Binding-site contacts:
Ligand atom C5 contacts residue GLU245 of chain 1.A at 3.2 Å.
Ligand atom C3 contacts residue ASN224 of chain 1.A at 3.9 Å.
Ligand atom C6 contacts residue GLU245 of chain 1.A at 3.9 Å.
Ligand atom C4 contacts residue ASN224 of chain 1.A at 3.8 Å.
Ligand atom N2 contacts residue ASN228 of chain 1.A at 3.2 Å (h-bond).
Ligand atom O6 contacts residue GLU225 of chain 1.A at 3.5 Å (salt-bridge).
Ligand atom O6 contacts residue ASN224 of chain 1.A at 4.4 Å.
Ligand atom O6 contacts residue GLY227 of chain 1.A at 3.1 Å (h-bond).
Ligand atom C5 contacts residue GLY227 of chain 1.A at 4.4 Å.
Ligand atom O6 contacts residue MET246 of chain 1.A at 3.9 Å.
Ligand atom C5 contacts residue ASN228 of chain 1.A at 3.7 Å.
Ligand atom O6 contacts residue GLU245 of chain 1.A at 4.2 Å.
Ligand atom O6 contacts residue GLU247 of chain 1.A at 3.3 Å (salt-bridge).
Ligand atom C1 contacts residue ASN224 of chain 1.A at 3.8 Å.
Ligand atom C2 contacts residue GLU245 of chain 1.A at 4.5 Å.
Ligand atom C6 contacts residue GLU247 of chain 1.A at 4.0 Å.
Ligand atom C4 contacts residue ASN228 of chain 1.A at 4.0 Å.
Ligand atom C7 contacts residue ASN228 of chain 1.A at 3.2 Å.
Ligand atom C1 contacts residue GLU245 of chain 1.A at 3.2 Å.
Ligand atom O5 contacts residue GLU245 of chain 1.A at 3.0 Å (salt-bridge).
Ligand atom C1 contacts residue ASN228 of chain 1.A at 1.4 Å.
Ligand atom C4 contacts residue GLU225 of chain 1.A at 3.9 Å.
Ligand atom C5 contacts residue ASN224 of chain 1.A at 4.4 Å.
Ligand atom O3 contacts residue ASN224 of chain 1.A at 4.0 Å.
Ligand atom C2 contacts residue ASN224 of chain 1.A at 3.3 Å.
Ligand atom C3 contacts residue ASN228 of chain 1.A at 3.7 Å.
Ligand atom O4 contacts residue GLU225 of chain 1.A at 3.9 Å.
Ligand atom C6 contacts residue MET246 of chain 1.A at 4.3 Å (hydrophobic).
Ligand atom O7 contacts residue ASN228 of chain 1.A at 2.5 Å (h-bond).
Ligand atom C6 contacts residue PHE226 of chain 1.A at 4.4 Å (hydrophobic).
Ligand atom N2 contacts residue ASN224 of chain 1.A at 4.2 Å.
Ligand atom C1 contacts residue GLY227 of chain 1.A at 4.3 Å.
Ligand atom O5 contacts residue GLY227 of chain 1.A at 3.6 Å.
Ligand atom C4 contacts residue GLU245 of chain 1.A at 4.5 Å.
Ligand atom C2 contacts residue ASN228 of chain 1.A at 2.4 Å.
Ligand atom C6 contacts residue GLY227 of chain 1.A at 3.8 Å.
Ligand atom O3 contacts residue GLU225 of chain 1.A at 4.2 Å.
Ligand atom O5 contacts residue ASN228 of chain 1.A at 2.4 Å (h-bond).
Ligand atom O6 contacts residue PHE226 of chain 1.A at 3.1 Å.
Ligand atom O5 contacts residue ASN224 of chain 1.A at 3.8 Å.

Sequence of chain 1.A:
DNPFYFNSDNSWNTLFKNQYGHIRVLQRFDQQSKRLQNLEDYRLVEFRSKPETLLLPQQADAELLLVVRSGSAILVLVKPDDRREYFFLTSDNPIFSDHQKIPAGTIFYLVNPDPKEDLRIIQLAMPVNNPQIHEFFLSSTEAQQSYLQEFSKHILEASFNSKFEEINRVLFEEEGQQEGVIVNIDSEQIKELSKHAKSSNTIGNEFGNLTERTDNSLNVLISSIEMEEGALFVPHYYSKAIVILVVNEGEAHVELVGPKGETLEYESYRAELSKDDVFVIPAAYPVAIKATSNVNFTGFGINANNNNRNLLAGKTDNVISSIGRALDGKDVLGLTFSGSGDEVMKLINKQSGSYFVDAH

The small molecule below binds the protein below.
Small molecule (SMILES): CC(=O)N[C@@H]1[C@@H](O)[C@H](O)[C@@H](CO)O[C@H]1O